Sequence of chain 12.A:
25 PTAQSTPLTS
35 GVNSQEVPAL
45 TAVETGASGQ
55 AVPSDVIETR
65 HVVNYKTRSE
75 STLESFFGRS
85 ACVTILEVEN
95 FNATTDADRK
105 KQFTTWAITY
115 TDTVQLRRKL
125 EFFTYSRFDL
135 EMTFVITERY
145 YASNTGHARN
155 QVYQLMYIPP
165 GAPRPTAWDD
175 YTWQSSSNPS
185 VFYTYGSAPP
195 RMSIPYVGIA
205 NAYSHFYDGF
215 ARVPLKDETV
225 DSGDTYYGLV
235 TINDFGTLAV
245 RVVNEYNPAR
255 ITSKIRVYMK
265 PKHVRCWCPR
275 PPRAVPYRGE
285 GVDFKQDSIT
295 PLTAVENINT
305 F

Binding-site contacts:
Ligand atom C5 contacts residue TYR145 of chain 13.A at 3.3 Å (hydrophobic).
Ligand atom O4 contacts residue PRO252 of chain 12.A at 3.6 Å.
Ligand atom C11 contacts residue TYR250 of chain 12.A at 3.7 Å (hydrophobic).
Ligand atom C10 contacts residue TYR145 of chain 13.A at 3.6 Å (hydrophobic).
Ligand atom C8 contacts residue ALA146 of chain 13.A at 4.5 Å (hydrophobic).
Ligand atom C7 contacts residue TYR145 of chain 13.A at 3.9 Å (hydrophobic).
Ligand atom C1 contacts residue PRO252 of chain 12.A at 4.0 Å (hydrophobic).
Ligand atom C11 contacts residue TYR145 of chain 13.A at 3.7 Å (hydrophobic).
Ligand atom C3 contacts residue PRO252 of chain 12.A at 3.8 Å (hydrophobic).
Ligand atom O4 contacts residue TYR250 of chain 12.A at 3.4 Å.
Ligand atom O1B contacts residue ALA146 of chain 13.A at 4.3 Å.
Ligand atom O4 contacts residue TYR145 of chain 13.A at 4.2 Å.
Ligand atom O1A contacts residue ASN148 of chain 13.A at 4.3 Å.
Ligand atom N5 contacts residue TYR250 of chain 12.A at 4.4 Å.
Ligand atom C9 contacts residue TYR145 of chain 13.A at 4.4 Å (hydrophobic).
Ligand atom N5 contacts residue TYR145 of chain 13.A at 2.6 Å (h-bond).
Ligand atom C11 contacts residue ARG143 of chain 13.A at 4.0 Å.
Ligand atom O1A contacts residue SER147 of chain 13.A at 3.1 Å (h-bond).
Ligand atom O10 contacts residue TYR250 of chain 12.A at 2.8 Å (h-bond).
Ligand atom C4 contacts residue TYR145 of chain 13.A at 3.6 Å (hydrophobic).
Ligand atom C6 contacts residue ALA146 of chain 13.A at 4.3 Å (hydrophobic).
Ligand atom O8 contacts residue ALA146 of chain 13.A at 3.3 Å.
Ligand atom C1 contacts residue SER147 of chain 13.A at 3.6 Å.
Ligand atom O4 contacts residue ASN251 of chain 12.A at 4.1 Å.
Ligand atom C10 contacts residue TYR250 of chain 12.A at 3.5 Å (hydrophobic).
Ligand atom O1B contacts residue SER147 of chain 13.A at 2.7 Å (h-bond).
Ligand atom C6 contacts residue TYR145 of chain 13.A at 3.4 Å (hydrophobic).
Ligand atom O1B contacts residue PRO252 of chain 12.A at 3.3 Å.
Ligand atom O1A contacts residue ALA146 of chain 13.A at 3.2 Å.
Ligand atom C4 contacts residue PRO252 of chain 12.A at 3.7 Å (hydrophobic).
Ligand atom C1 contacts residue ALA146 of chain 13.A at 4.0 Å (hydrophobic).

This small molecule binds to this protein.
Small molecule (SMILES): CC(=O)N[C@H]1[C@H]([C@H](O)[C@H](O)CO)O[C@@](O)(C(=O)O)C[C@@H]1O

Sequence of chain 13.A:
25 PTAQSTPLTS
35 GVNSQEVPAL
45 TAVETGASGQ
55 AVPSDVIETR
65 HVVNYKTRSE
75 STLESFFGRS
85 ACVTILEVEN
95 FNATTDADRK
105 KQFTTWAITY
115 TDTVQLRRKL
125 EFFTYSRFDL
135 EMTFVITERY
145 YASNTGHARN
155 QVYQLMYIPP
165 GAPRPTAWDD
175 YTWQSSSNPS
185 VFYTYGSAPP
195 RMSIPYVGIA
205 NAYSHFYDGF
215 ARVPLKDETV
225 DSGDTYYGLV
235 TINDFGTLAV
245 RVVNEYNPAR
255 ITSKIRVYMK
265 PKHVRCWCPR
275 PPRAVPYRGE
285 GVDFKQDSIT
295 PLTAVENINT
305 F